Sequence of chain 1.B:
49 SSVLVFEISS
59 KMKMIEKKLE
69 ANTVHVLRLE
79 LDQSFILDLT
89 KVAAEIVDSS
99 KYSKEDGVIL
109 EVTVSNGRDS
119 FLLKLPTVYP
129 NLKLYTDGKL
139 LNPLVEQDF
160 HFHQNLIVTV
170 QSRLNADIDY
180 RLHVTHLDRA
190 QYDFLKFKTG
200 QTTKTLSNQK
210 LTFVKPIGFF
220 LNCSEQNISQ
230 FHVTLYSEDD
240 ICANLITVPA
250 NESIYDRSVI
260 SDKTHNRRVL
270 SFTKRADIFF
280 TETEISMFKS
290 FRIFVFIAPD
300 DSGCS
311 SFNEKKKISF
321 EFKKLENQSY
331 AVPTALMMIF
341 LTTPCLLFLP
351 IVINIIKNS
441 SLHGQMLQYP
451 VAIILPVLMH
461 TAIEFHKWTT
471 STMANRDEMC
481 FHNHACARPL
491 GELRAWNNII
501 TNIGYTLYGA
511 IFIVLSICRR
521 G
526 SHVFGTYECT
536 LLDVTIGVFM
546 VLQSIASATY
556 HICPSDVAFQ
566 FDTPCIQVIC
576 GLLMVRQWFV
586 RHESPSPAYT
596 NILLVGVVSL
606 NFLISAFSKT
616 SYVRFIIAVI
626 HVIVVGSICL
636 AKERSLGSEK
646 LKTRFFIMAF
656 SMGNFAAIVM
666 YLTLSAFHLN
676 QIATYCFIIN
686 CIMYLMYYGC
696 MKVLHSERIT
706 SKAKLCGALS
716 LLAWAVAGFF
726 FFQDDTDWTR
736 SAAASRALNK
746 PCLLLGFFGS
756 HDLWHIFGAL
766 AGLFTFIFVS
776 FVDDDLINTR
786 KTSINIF

This protein binds this small molecule.
Small molecule (SMILES): CC(=O)N[C@H]1[C@H](O[C@H]2[C@H](O)[C@@H](NC(C)=O)CO[C@@H]2CO)O[C@H](CO)[C@@H](O)[C@@H]1O

Binding-site contacts:
Ligand atom O7 contacts residue MET286 of chain 1.A at 3.4 Å (h-bond).
Ligand atom O5 contacts residue ASN250 of chain 1.A at 2.6 Å (h-bond).
Ligand atom C2 contacts residue ASN250 of chain 1.A at 4.4 Å.
Ligand atom C1 contacts residue ASN250 of chain 1.A at 3.1 Å.
Ligand atom C8 contacts residue MET286 of chain 1.A at 3.2 Å (hydrophobic).
Ligand atom O3 contacts residue PHE287 of chain 1.A at 3.6 Å.
Ligand atom O6 contacts residue VAL126 of chain 1.B at 3.5 Å.
Ligand atom O7 contacts residue LYS288 of chain 1.A at 4.5 Å.
Ligand atom C6 contacts residue VAL126 of chain 1.B at 3.8 Å (hydrophobic).
Ligand atom N2 contacts residue MET286 of chain 1.A at 3.3 Å (h-bond).
Ligand atom C6 contacts residue ASN250 of chain 1.A at 4.0 Å.
Ligand atom O6 contacts residue ASN250 of chain 1.A at 3.1 Å (h-bond).
Ligand atom C6 contacts residue PRO128 of chain 1.B at 4.1 Å (hydrophobic).
Ligand atom O4 contacts residue PRO128 of chain 1.B at 4.0 Å.
Ligand atom C7 contacts residue PHE287 of chain 1.A at 4.1 Å (hydrophobic).
Ligand atom C8 contacts residue PHE287 of chain 1.A at 4.3 Å (hydrophobic).
Ligand atom C2 contacts residue MET286 of chain 1.A at 4.1 Å (hydrophobic).
Ligand atom C2 contacts residue PHE287 of chain 1.A at 4.0 Å (hydrophobic).
Ligand atom C4 contacts residue PRO128 of chain 1.B at 4.2 Å (hydrophobic).
Ligand atom C5 contacts residue ASN250 of chain 1.A at 3.8 Å.
Ligand atom C7 contacts residue MET286 of chain 1.A at 3.0 Å (hydrophobic).
Ligand atom C8 contacts residue LYS288 of chain 1.A at 3.6 Å.
Ligand atom C3 contacts residue PHE287 of chain 1.A at 4.2 Å (hydrophobic).
Ligand atom O7 contacts residue PHE287 of chain 1.A at 3.1 Å (h-bond).

Sequence of chain 1.A:
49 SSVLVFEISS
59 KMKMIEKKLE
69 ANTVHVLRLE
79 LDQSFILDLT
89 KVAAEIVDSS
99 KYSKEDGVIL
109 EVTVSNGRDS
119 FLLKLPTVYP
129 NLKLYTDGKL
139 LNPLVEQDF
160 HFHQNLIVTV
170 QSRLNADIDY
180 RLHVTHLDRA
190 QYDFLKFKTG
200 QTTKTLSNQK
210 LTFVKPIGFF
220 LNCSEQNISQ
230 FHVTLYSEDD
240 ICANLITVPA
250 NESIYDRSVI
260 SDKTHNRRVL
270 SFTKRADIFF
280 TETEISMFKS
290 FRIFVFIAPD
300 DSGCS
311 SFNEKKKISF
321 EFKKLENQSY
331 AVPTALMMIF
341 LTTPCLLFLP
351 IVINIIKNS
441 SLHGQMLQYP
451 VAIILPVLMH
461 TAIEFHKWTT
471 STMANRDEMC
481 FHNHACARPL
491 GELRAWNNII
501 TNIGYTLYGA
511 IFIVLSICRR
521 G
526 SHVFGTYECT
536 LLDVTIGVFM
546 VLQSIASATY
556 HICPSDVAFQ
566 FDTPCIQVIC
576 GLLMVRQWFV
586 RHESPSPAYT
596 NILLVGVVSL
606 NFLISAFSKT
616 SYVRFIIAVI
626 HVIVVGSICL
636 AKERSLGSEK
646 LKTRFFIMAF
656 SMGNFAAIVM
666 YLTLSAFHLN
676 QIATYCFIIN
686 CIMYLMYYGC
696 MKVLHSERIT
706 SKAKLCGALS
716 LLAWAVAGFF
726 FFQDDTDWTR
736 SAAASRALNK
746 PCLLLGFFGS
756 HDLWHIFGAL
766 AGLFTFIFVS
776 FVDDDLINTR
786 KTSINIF